Sequence of chain 2.A:
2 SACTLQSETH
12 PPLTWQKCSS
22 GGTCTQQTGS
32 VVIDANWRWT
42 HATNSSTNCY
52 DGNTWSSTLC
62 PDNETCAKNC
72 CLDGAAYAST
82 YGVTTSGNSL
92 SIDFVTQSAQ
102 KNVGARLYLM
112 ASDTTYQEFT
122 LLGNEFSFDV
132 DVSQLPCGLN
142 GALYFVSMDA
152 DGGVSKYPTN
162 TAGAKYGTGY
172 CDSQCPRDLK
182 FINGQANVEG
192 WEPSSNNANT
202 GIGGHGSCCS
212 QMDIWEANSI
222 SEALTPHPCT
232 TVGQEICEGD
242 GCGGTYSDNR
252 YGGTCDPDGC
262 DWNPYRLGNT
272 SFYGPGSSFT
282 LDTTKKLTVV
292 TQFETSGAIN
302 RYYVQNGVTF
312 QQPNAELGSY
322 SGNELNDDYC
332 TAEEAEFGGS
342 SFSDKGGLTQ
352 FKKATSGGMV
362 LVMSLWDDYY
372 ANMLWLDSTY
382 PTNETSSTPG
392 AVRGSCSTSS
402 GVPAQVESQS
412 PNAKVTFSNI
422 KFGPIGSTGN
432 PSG

This protein binds this small molecule.
Small molecule (SMILES): O[C@@H]1[C@@H](O)[C@H](O[C@@H]2CO[C@@H](O[C@@H]3CO[C@@H](O[C@@H]4CO[C@@H](O)[C@H](O)[C@H]4O)[C@H](O)[C@H]3O)[C@H](O)[C@H]2O)OC[C@H]1O

Binding-site contacts:
Ligand atom O3 contacts residue VAL104 of chain 2.A at 4.0 Å.
Ligand atom C1 contacts residue TRP40 of chain 2.A at 4.0 Å (hydrophobic).
Ligand atom O2 contacts residue ASN103 of chain 2.A at 3.6 Å.
Ligand atom C5 contacts residue TYR82 of chain 2.A at 3.6 Å (hydrophobic).
Ligand atom O3 contacts residue LYS102 of chain 2.A at 3.8 Å.
Ligand atom O4 contacts residue TRP38 of chain 2.A at 3.5 Å.
Ligand atom O3 contacts residue ASN103 of chain 2.A at 2.9 Å (h-bond).
Ligand atom C2 contacts residue ASN37 of chain 2.A at 3.9 Å.
Ligand atom C1 contacts residue GOL1 of chain 2.G at 2.6 Å.
Ligand atom C2 contacts residue THR201 of chain 2.A at 4.0 Å.
Ligand atom C5 contacts residue TRP38 of chain 2.A at 3.7 Å (hydrophobic).
Ligand atom O5 contacts residue GOL1 of chain 2.G at 2.7 Å (h-bond).
Ligand atom C2 contacts residue VAL104 of chain 2.A at 3.9 Å (hydrophobic).
Ligand atom O3 contacts residue ASN37 of chain 2.A at 3.3 Å (h-bond).
Ligand atom C5 contacts residue ASN37 of chain 2.A at 3.2 Å.
Ligand atom C4 contacts residue TRP40 of chain 2.A at 3.9 Å (hydrophobic).
Ligand atom O4 contacts residue TRP40 of chain 2.A at 3.6 Å.
Ligand atom O5 contacts residue ASN37 of chain 2.A at 3.2 Å (h-bond).
Ligand atom C2 contacts residue ASP179 of chain 2.A at 3.3 Å.
Ligand atom C1 contacts residue TRP38 of chain 2.A at 3.5 Å (hydrophobic).
Ligand atom C3 contacts residue TRP38 of chain 2.A at 3.8 Å (hydrophobic).
Ligand atom C3 contacts residue ARG39 of chain 2.A at 4.1 Å.
Ligand atom C2 contacts residue TRP38 of chain 2.A at 3.6 Å (hydrophobic).
Ligand atom C2 contacts residue TRP40 of chain 2.A at 4.0 Å (hydrophobic).
Ligand atom O2 contacts residue VAL104 of chain 2.A at 3.0 Å (h-bond).
Ligand atom O2 contacts residue ASP179 of chain 2.A at 2.6 Å (salt-bridge).
Ligand atom C3 contacts residue TRP40 of chain 2.A at 4.0 Å (hydrophobic).
Ligand atom O3 contacts residue TRP40 of chain 2.A at 3.9 Å.
Ligand atom C4 contacts residue TRP38 of chain 2.A at 3.8 Å (hydrophobic).
Ligand atom O2 contacts residue TRP38 of chain 2.A at 4.0 Å.
Ligand atom C5 contacts residue GOL1 of chain 2.G at 3.5 Å.
Ligand atom O1 contacts residue ASP179 of chain 2.A at 2.8 Å (salt-bridge).
Ligand atom O2 contacts residue ASN37 of chain 2.A at 2.9 Å (h-bond).
Ligand atom C1 contacts residue ASP179 of chain 2.A at 3.6 Å.
Ligand atom O1 contacts residue GOL1 of chain 2.G at 2.7 Å (h-bond).
Ligand atom C4 contacts residue THR201 of chain 2.A at 3.9 Å.
Ligand atom O5 contacts residue TRP40 of chain 2.A at 3.5 Å.
Ligand atom C2 contacts residue ASN103 of chain 2.A at 3.5 Å.
Ligand atom O5 contacts residue TRP38 of chain 2.A at 3.6 Å.
Ligand atom C3 contacts residue ASN103 of chain 2.A at 3.7 Å.